This protein binds this small molecule.
Small molecule (SMILES): CC[C@H](C)[C@H](NC(=O)[C@@H](N)CC(=O)O)C(=O)N[C@@H](CC(N)=O)C(=O)N[C@@H](Cc1ccccc1)C(=O)N[C@@H](CO)C(=O)N[C@@H](CO)C(=O)N[C@H](C=O)CC(C)C

Sequence of chain 39.V:
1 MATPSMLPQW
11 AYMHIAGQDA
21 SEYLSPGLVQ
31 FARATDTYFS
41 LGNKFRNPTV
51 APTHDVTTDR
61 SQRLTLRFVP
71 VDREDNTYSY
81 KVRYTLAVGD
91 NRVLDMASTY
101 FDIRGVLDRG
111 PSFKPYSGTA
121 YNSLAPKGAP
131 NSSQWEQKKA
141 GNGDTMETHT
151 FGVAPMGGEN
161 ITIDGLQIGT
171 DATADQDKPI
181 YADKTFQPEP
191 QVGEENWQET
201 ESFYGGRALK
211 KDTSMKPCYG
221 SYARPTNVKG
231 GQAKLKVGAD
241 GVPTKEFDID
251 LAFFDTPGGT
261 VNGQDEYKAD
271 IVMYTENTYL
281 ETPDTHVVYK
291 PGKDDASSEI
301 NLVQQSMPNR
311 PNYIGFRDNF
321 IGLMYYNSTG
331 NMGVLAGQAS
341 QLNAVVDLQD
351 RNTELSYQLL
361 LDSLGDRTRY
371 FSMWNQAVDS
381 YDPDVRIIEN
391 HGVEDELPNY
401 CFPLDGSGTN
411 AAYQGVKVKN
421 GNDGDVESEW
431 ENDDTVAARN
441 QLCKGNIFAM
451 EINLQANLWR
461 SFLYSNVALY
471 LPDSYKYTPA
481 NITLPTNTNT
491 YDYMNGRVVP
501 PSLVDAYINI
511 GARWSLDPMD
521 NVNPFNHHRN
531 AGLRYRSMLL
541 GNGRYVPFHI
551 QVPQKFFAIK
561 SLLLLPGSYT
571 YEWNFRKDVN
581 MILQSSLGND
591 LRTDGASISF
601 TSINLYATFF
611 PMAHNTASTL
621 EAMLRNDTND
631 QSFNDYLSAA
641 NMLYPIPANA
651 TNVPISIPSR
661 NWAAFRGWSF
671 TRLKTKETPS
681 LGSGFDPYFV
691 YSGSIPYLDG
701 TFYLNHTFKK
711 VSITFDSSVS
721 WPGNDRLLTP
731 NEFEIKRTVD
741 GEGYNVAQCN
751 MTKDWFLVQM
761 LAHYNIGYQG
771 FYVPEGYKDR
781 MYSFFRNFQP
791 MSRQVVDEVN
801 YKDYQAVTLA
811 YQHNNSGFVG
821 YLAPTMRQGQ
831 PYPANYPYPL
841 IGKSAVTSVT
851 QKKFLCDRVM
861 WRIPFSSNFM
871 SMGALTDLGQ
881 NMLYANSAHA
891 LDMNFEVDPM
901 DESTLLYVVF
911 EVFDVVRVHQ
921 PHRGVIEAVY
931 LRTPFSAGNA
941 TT

Sequence of chain 39.X:
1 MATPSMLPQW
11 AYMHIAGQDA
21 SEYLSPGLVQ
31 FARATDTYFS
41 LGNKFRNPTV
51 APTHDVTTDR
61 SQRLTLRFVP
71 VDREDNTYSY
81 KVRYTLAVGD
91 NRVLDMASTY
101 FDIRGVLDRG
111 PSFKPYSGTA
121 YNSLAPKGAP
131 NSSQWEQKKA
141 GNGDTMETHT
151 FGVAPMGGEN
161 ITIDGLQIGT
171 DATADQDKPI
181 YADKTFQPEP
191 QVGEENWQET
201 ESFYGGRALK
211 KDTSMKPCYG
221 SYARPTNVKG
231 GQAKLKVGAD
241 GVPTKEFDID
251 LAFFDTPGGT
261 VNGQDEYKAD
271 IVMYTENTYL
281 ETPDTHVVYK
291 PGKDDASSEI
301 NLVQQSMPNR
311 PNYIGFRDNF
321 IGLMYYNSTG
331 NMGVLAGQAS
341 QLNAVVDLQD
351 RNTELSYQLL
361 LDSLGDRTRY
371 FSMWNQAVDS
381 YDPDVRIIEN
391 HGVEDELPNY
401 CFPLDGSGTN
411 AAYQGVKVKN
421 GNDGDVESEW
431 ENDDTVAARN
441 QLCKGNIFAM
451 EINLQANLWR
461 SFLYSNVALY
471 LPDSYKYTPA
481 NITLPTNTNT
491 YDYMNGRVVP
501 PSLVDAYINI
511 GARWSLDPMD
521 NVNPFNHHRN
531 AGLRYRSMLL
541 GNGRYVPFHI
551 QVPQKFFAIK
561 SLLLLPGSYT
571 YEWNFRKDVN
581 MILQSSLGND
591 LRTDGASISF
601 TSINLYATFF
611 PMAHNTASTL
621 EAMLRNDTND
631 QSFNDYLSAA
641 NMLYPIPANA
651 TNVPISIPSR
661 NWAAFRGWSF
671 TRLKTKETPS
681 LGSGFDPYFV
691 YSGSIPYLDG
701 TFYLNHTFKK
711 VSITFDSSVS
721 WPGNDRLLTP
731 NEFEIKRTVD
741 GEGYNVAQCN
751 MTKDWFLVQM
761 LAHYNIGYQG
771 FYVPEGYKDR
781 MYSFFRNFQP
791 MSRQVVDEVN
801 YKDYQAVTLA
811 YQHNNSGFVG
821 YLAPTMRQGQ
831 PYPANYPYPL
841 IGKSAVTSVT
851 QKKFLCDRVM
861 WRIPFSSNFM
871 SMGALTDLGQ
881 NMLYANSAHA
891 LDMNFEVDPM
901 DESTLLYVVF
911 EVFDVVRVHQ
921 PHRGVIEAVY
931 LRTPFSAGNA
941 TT

Binding-site contacts:
Ligand atom N contacts residue GLY873 of chain 39.X at 3.8 Å.
Ligand atom C contacts residue ASN634 of chain 39.X at 3.8 Å.
Ligand atom CD1 contacts residue ARG666 of chain 39.X at 3.9 Å.
Ligand atom N contacts residue GLY42 of chain 39.V at 3.5 Å (h-bond).
Ligand atom N contacts residue ARG666 of chain 39.X at 3.4 Å.
Ligand atom O contacts residue ASN43 of chain 39.V at 3.6 Å.
Ligand atom OD2 contacts residue GLU911 of chain 39.X at 3.4 Å (salt-bridge).
Ligand atom N contacts residue ARG46 of chain 39.V at 3.9 Å.
Ligand atom CD1 contacts residue ARG46 of chain 39.V at 3.9 Å.
Ligand atom O contacts residue ARG46 of chain 39.V at 3.9 Å.
Ligand atom CG contacts residue ASN634 of chain 39.X at 3.9 Å.
Ligand atom OG contacts residue ARG46 of chain 39.V at 3.2 Å.
Ligand atom CE1 contacts residue ARG46 of chain 39.V at 3.7 Å.
Ligand atom CG2 contacts residue TYR636 of chain 39.X at 3.8 Å (hydrophobic).
Ligand atom CA contacts residue ARG666 of chain 39.X at 3.6 Å.
Ligand atom N contacts residue ALA874 of chain 39.X at 3.8 Å.
Ligand atom O contacts residue ALA874 of chain 39.X at 3.7 Å.
Ligand atom CB contacts residue ALA874 of chain 39.X at 3.9 Å (hydrophobic).
Ligand atom O contacts residue ASN634 of chain 39.X at 3.0 Å (h-bond).
Ligand atom CD1 contacts residue SER21 of chain 39.V at 3.4 Å.
Ligand atom OD1 contacts residue ARG666 of chain 39.X at 3.7 Å.
Ligand atom CB contacts residue PHE913 of chain 39.X at 3.9 Å (hydrophobic).
Ligand atom OD2 contacts residue PRO864 of chain 39.X at 3.6 Å.
Ligand atom O contacts residue GLY42 of chain 39.V at 3.5 Å.
Ligand atom CB contacts residue ASN47 of chain 39.V at 3.7 Å.
Ligand atom CB contacts residue GLU911 of chain 39.X at 3.6 Å.
Ligand atom N contacts residue ARG666 of chain 39.X at 3.4 Å (salt-bridge).
Ligand atom OD1 contacts residue GLY667 of chain 39.X at 3.3 Å (h-bond).
Ligand atom N contacts residue SER871 of chain 39.X at 3.6 Å.
Ligand atom ND2 contacts residue THR49 of chain 39.V at 3.9 Å.
Ligand atom CG contacts residue GLU911 of chain 39.X at 3.5 Å.
Ligand atom OG contacts residue PHE45 of chain 39.V at 3.3 Å (h-bond).
Ligand atom CD1 contacts residue ARG33 of chain 39.V at 3.8 Å.
Ligand atom CB contacts residue GLY42 of chain 39.V at 3.7 Å.
Ligand atom OD1 contacts residue ASN634 of chain 39.X at 3.2 Å (h-bond).
Ligand atom OD2 contacts residue GLY667 of chain 39.X at 3.7 Å.
Ligand atom CG contacts residue GLY667 of chain 39.X at 3.7 Å.
Ligand atom CB contacts residue ARG666 of chain 39.X at 3.9 Å.
Ligand atom CD2 contacts residue ALA20 of chain 39.V at 3.8 Å (hydrophobic).
Ligand atom C contacts residue ARG666 of chain 39.X at 3.7 Å.